Sequence of chain 1.B:
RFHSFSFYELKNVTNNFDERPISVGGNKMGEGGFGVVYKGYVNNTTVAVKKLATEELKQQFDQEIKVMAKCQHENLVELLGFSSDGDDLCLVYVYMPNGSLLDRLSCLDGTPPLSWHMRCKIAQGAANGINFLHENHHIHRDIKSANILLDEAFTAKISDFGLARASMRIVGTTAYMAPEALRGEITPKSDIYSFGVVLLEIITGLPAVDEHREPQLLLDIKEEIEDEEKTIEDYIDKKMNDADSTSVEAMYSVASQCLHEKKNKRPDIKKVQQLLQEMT

The small molecule below binds the protein below.
Small molecule (SMILES): COC(=O)N1CCN(C2CCC(Nc3nc(Nc4cnn(C)c4)nc4ccn(CC#N)c(=O)c34)CC2)CC1

Binding-site contacts:
Ligand atom N28 contacts residue MET127 of chain 1.B at 3.0 Å (h-bond).
Ligand atom C6 contacts residue LEU180 of chain 1.B at 3.7 Å (hydrophobic).
Ligand atom C6 contacts residue ALA73 of chain 1.B at 3.6 Å (hydrophobic).
Ligand atom C5 contacts residue MET127 of chain 1.B at 3.2 Å (hydrophobic).
Ligand atom N34 contacts residue TYR126 of chain 1.B at 3.4 Å.
Ligand atom C17 contacts residue LEU139 of chain 1.B at 3.5 Å (hydrophobic).
Ligand atom C20 contacts residue GLU56 of chain 1.B at 3.6 Å.
Ligand atom C13 contacts residue GLU56 of chain 1.B at 3.4 Å.
Ligand atom C4 contacts residue LEU180 of chain 1.B at 3.5 Å (hydrophobic).
Ligand atom C18 contacts residue ASP134 of chain 1.B at 3.7 Å.
Ligand atom C5 contacts residue GLY130 of chain 1.B at 3.5 Å.
Ligand atom C3 contacts residue TYR126 of chain 1.B at 3.2 Å (hydrophobic).
Ligand atom C19 contacts residue MET54 of chain 1.B at 3.1 Å (hydrophobic).
Ligand atom C3 contacts residue MET127 of chain 1.B at 3.1 Å (hydrophobic).
Ligand atom C9 contacts residue LEU180 of chain 1.B at 3.7 Å (hydrophobic).
Ligand atom C13 contacts residue GLY55 of chain 1.B at 3.6 Å.
Ligand atom C10 contacts residue TYR124 of chain 1.B at 3.6 Å (hydrophobic).
Ligand atom N31 contacts residue LEU180 of chain 1.B at 3.5 Å.
Ligand atom C11 contacts residue LEU180 of chain 1.B at 3.5 Å (hydrophobic).
Ligand atom C25 contacts residue TYR124 of chain 1.B at 3.7 Å (hydrophobic).
Ligand atom C21 contacts residue ASP134 of chain 1.B at 3.6 Å.
Ligand atom C5 contacts residue TYR126 of chain 1.B at 3.6 Å (hydrophobic).
Ligand atom N30 contacts residue TYR126 of chain 1.B at 3.7 Å.
Ligand atom N30 contacts residue GLY130 of chain 1.B at 3.7 Å.
Ligand atom C1 contacts residue TYR124 of chain 1.B at 3.2 Å (hydrophobic).
Ligand atom N33 contacts residue ASP134 of chain 1.B at 2.9 Å (salt-bridge).
Ligand atom C9 contacts residue ALA73 of chain 1.B at 3.5 Å (hydrophobic).
Ligand atom C8 contacts residue MET127 of chain 1.B at 3.6 Å (hydrophobic).
Ligand atom C10 contacts residue LEU180 of chain 1.B at 3.6 Å (hydrophobic).
Ligand atom C17 contacts residue ASP134 of chain 1.B at 3.2 Å.
Ligand atom N34 contacts residue MET127 of chain 1.B at 2.7 Å (h-bond).
Ligand atom C2 contacts residue GLY130 of chain 1.B at 3.7 Å.
Ligand atom C14 contacts residue ASP134 of chain 1.B at 3.2 Å.
Ligand atom C9 contacts residue VAL125 of chain 1.B at 3.3 Å (hydrophobic).
Ligand atom N26 contacts residue TYR124 of chain 1.B at 3.2 Å.
Ligand atom N26 contacts residue LYS75 of chain 1.B at 3.4 Å.
Ligand atom C3 contacts residue GLY130 of chain 1.B at 3.4 Å.
Ligand atom C17 contacts residue MET54 of chain 1.B at 3.5 Å (hydrophobic).
Ligand atom C19 contacts residue ASP134 of chain 1.B at 3.3 Å.
Ligand atom C2 contacts residue MET54 of chain 1.B at 3.7 Å (hydrophobic).